Sequence of chain 1.C:
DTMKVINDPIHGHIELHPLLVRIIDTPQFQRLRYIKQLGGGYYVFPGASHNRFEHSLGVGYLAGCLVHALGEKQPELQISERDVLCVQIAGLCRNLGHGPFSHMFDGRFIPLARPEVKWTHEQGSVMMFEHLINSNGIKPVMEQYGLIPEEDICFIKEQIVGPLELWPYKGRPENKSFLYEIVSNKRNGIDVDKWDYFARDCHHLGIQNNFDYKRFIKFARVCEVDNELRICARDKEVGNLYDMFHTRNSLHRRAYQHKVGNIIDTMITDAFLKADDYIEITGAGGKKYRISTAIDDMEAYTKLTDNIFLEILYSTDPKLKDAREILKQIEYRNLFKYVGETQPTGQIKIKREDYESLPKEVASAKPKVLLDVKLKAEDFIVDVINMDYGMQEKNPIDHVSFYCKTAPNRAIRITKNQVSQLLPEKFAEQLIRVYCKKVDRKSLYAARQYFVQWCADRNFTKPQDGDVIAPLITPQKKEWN

This protein binds this small molecule.
Small molecule (SMILES): NC1=NCN([C@H]2C[C@H](O)[C@@H](COP(=O)(O)OP(=O)(O)OP(=O)(O)O)O2)C(=O)N1

Sequence of chain 1.A:
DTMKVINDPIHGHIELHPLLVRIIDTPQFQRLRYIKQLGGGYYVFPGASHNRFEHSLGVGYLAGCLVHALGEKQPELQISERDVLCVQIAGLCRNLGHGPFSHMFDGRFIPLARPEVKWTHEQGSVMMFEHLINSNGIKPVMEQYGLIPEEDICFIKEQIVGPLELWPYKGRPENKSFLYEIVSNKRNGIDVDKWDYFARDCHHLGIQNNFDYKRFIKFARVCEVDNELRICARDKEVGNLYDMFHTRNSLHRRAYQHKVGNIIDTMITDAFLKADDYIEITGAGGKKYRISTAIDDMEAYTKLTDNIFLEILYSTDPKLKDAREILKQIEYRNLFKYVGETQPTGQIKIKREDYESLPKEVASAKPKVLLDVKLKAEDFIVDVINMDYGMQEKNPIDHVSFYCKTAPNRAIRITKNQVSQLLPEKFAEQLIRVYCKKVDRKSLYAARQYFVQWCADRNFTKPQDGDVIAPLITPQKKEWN

Sequence of chain 1.D:
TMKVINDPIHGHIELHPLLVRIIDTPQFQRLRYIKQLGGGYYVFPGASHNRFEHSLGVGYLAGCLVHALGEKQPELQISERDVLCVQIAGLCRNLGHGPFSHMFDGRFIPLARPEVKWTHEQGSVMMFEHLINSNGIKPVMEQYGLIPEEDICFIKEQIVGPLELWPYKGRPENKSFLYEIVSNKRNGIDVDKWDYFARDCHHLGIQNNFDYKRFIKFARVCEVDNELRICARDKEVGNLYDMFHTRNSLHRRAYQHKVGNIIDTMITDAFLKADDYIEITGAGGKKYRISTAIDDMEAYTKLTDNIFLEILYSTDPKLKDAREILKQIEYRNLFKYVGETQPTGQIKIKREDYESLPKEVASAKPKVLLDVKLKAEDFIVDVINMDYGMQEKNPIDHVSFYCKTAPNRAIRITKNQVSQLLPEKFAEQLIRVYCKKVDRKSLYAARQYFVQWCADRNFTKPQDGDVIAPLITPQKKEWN

Binding-site contacts:
Ligand atom O3G contacts residue ARG240 of chain 1.C at 2.7 Å (salt-bridge).
Ligand atom O1G contacts residue MG1 of chain 1.M at 2.1 Å.
Ligand atom C5' contacts residue VAL5 of chain 1.D at 3.3 Å (hydrophobic).
Ligand atom O3A contacts residue GTP1 of chain 1.F at 3.3 Å (h-bond).
Ligand atom C1' contacts residue PHE45 of chain 1.A at 3.4 Å (hydrophobic).
Ligand atom O3' contacts residue ASN7 of chain 1.D at 3.0 Å (h-bond).
Ligand atom O1G contacts residue LYS411 of chain 1.C at 2.8 Å (salt-bridge).
Ligand atom C2 contacts residue ARG221 of chain 1.C at 3.3 Å.
Ligand atom N4 contacts residue ARG260 of chain 1.A at 3.4 Å.
Ligand atom O1B contacts residue MG1 of chain 1.M at 2.0 Å.
Ligand atom O2 contacts residue ASN7 of chain 1.D at 3.1 Å (h-bond).
Ligand atom C3' contacts residue GTP1 of chain 1.F at 3.5 Å.
Ligand atom PB contacts residue MG1 of chain 1.M at 3.2 Å.
Ligand atom O2A contacts residue LYS242 of chain 1.C at 3.0 Å (salt-bridge).
Ligand atom O1B contacts residue GTP1 of chain 1.F at 2.5 Å (h-bond).
Ligand atom C2' contacts residue VAL44 of chain 1.A at 3.6 Å (hydrophobic).
Ligand atom O4' contacts residue ARG221 of chain 1.C at 2.9 Å (salt-bridge).
Ligand atom N3 contacts residue ARG221 of chain 1.C at 3.5 Å.
Ligand atom O1G contacts residue GTP1 of chain 1.F at 3.0 Å (h-bond).
Ligand atom O3' contacts residue VAL44 of chain 1.A at 2.6 Å (h-bond).
Ligand atom O1A contacts residue LYS242 of chain 1.C at 2.6 Å (salt-bridge).
Ligand atom O1A contacts residue ARG221 of chain 1.C at 2.9 Å (salt-bridge).
Ligand atom PB contacts residue GTP1 of chain 1.F at 3.5 Å.
Ligand atom O3' contacts residue GTP1 of chain 1.F at 3.4 Å (h-bond).
Ligand atom PG contacts residue MG1 of chain 1.M at 3.4 Å.
Ligand atom O3B contacts residue LYS242 of chain 1.C at 3.6 Å.
Ligand atom O3B contacts residue LYS265 of chain 1.A at 3.3 Å (salt-bridge).
Ligand atom C5' contacts residue GTP1 of chain 1.F at 3.5 Å.
Ligand atom O2A contacts residue HIS264 of chain 1.A at 2.7 Å (h-bond).
Ligand atom N03 contacts residue ARG260 of chain 1.A at 3.5 Å (salt-bridge).
Ligand atom C3' contacts residue VAL44 of chain 1.A at 3.2 Å (hydrophobic).
Ligand atom O2B contacts residue HIS264 of chain 1.A at 3.1 Å.
Ligand atom O2G contacts residue ARG240 of chain 1.C at 2.9 Å (salt-bridge).
Ligand atom O2B contacts residue LYS265 of chain 1.A at 3.0 Å (salt-bridge).
Ligand atom O3G contacts residue LYS265 of chain 1.A at 3.3 Å (salt-bridge).
Ligand atom N1 contacts residue ARG221 of chain 1.C at 3.4 Å (salt-bridge).
Ligand atom N03 contacts residue ARG221 of chain 1.C at 3.4 Å (salt-bridge).
Ligand atom O2 contacts residue ARG221 of chain 1.C at 3.5 Å (salt-bridge).
Ligand atom C4 contacts residue ARG221 of chain 1.C at 3.5 Å.
Ligand atom PA contacts residue LYS242 of chain 1.C at 3.4 Å.